Binding-site contacts:
Ligand atom C25 contacts residue PHE950 of chain 1.A at 4.5 Å (hydrophobic).
Ligand atom C27 contacts residue PHE947 of chain 1.A at 3.9 Å (hydrophobic).
Ligand atom O1 contacts residue THR114 of chain 1.A at 3.9 Å.
Ligand atom C15 contacts residue CLR1 of chain 1.K at 4.2 Å.
Ligand atom C8 contacts residue SER121 of chain 1.A at 4.1 Å.
Ligand atom C4 contacts residue ARG957 of chain 1.A at 4.2 Å.
Ligand atom C7 contacts residue SER121 of chain 1.A at 4.2 Å.
Ligand atom C24 contacts residue PHE947 of chain 1.A at 4.4 Å (hydrophobic).
Ligand atom C19 contacts residue SER121 of chain 1.A at 3.5 Å.
Ligand atom C16 contacts residue PHE950 of chain 1.A at 4.1 Å (hydrophobic).
Ligand atom C7 contacts residue CLR1 of chain 1.K at 3.8 Å.
Ligand atom C6 contacts residue ALA953 of chain 1.A at 4.0 Å (hydrophobic).
Ligand atom C14 contacts residue CLR1 of chain 1.K at 4.2 Å.
Ligand atom C22 contacts residue PHE950 of chain 1.A at 4.0 Å (hydrophobic).
Ligand atom C15 contacts residue PHE950 of chain 1.A at 4.0 Å (hydrophobic).
Ligand atom C5 contacts residue CLR1 of chain 1.K at 4.5 Å.
Ligand atom C3 contacts residue CLR1 of chain 1.K at 4.5 Å.
Ligand atom C3 contacts residue ARG957 of chain 1.A at 4.2 Å.
Ligand atom C23 contacts residue PHE947 of chain 1.A at 4.0 Å (hydrophobic).
Ligand atom C22 contacts residue PHE947 of chain 1.A at 4.1 Å (hydrophobic).
Ligand atom C6 contacts residue SER121 of chain 1.A at 4.2 Å.
Ligand atom C2 contacts residue TYR118 of chain 1.A at 4.2 Å (hydrophobic).
Ligand atom C27 contacts residue LEU128 of chain 1.A at 4.5 Å (hydrophobic).
Ligand atom O1 contacts residue ARG957 of chain 1.A at 3.4 Å.
Ligand atom C6 contacts residue GLY954 of chain 1.A at 4.3 Å.
Ligand atom C24 contacts residue PHE950 of chain 1.A at 3.6 Å (hydrophobic).
Ligand atom C23 contacts residue PHE950 of chain 1.A at 4.2 Å (hydrophobic).
Ligand atom C7 contacts residue GLY954 of chain 1.A at 4.2 Å.
Ligand atom C4 contacts residue ALA117 of chain 1.A at 4.1 Å (hydrophobic).
Ligand atom C7 contacts residue ALA953 of chain 1.A at 4.0 Å (hydrophobic).

The small molecule below binds the protein below.
Small molecule (SMILES): CC(C)CCC[C@@H](C)[C@H]1CC[C@H]2[C@@H]3CC=C4C[C@@H](O)CC[C@]4(C)[C@H]3CC[C@]12C

Sequence of chain 1.A:
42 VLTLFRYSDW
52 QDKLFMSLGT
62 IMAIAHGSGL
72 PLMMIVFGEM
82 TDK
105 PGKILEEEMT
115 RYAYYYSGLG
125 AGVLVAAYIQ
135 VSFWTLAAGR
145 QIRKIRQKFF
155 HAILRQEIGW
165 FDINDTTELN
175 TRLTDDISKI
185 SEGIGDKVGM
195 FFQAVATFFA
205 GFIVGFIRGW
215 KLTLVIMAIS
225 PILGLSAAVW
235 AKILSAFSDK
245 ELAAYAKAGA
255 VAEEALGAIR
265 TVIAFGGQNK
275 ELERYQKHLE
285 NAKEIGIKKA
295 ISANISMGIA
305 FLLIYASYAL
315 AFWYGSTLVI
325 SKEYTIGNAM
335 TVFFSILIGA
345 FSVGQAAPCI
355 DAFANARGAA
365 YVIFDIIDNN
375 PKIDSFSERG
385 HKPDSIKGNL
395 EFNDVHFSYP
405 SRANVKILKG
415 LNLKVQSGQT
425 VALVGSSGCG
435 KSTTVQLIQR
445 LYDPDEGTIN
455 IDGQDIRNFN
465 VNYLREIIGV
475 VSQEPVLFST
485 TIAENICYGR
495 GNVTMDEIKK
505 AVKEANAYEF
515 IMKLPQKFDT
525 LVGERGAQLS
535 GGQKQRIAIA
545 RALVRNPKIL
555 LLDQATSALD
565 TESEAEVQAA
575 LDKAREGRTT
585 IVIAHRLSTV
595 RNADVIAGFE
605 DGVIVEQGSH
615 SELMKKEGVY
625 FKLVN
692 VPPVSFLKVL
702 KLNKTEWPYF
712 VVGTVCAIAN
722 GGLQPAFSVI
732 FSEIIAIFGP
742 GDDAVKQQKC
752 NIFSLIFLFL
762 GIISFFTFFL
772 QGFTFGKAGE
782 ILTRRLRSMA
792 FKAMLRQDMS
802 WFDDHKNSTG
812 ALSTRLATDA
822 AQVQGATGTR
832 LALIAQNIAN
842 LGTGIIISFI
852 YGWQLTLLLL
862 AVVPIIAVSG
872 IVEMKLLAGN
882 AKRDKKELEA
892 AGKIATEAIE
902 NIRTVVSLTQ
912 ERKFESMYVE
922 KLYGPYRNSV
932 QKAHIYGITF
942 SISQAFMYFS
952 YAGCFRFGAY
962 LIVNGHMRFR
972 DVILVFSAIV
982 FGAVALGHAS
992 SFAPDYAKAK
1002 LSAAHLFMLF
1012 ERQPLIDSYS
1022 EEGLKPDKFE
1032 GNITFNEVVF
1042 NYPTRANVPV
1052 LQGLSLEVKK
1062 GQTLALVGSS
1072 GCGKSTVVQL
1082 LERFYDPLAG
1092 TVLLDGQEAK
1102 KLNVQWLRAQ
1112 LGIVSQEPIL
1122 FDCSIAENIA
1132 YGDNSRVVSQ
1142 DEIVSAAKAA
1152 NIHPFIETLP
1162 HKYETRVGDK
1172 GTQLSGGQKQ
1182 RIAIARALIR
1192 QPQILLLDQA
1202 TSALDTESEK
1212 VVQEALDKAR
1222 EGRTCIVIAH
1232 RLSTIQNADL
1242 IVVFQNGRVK